Binding-site contacts:
Ligand atom O7 contacts residue LYS232 of chain 1.B at 4.5 Å.
Ligand atom O5 contacts residue LYS232 of chain 1.B at 3.7 Å.
Ligand atom O5 contacts residue ASN414 of chain 1.B at 2.4 Å (h-bond).
Ligand atom O6 contacts residue GLU233 of chain 1.B at 4.3 Å.
Ligand atom O4 contacts residue GLU415 of chain 1.B at 4.2 Å.
Ligand atom C1 contacts residue GLU233 of chain 1.B at 4.2 Å.
Ligand atom O6 contacts residue LEU100 of chain 1.B at 4.2 Å.
Ligand atom C8 contacts residue GLN75 of chain 1.B at 3.2 Å.
Ligand atom C1 contacts residue ASN414 of chain 1.B at 1.4 Å.
Ligand atom C1 contacts residue GLU415 of chain 1.B at 3.5 Å.
Ligand atom C2 contacts residue GLU415 of chain 1.B at 3.6 Å.
Ligand atom N2 contacts residue LYS232 of chain 1.B at 4.3 Å.
Ligand atom C4 contacts residue GLU233 of chain 1.B at 4.1 Å.
Ligand atom C7 contacts residue ASN414 of chain 1.B at 3.9 Å.
Ligand atom O5 contacts residue GLU233 of chain 1.B at 3.3 Å.
Ligand atom C5 contacts residue ASN414 of chain 1.B at 3.7 Å.
Ligand atom O3 contacts residue GLU415 of chain 1.B at 4.1 Å.
Ligand atom C1 contacts residue LYS232 of chain 1.B at 3.6 Å.
Ligand atom O6 contacts residue ARG231 of chain 1.B at 4.5 Å.
Ligand atom C5 contacts residue GLU415 of chain 1.B at 3.9 Å.
Ligand atom N2 contacts residue GLU415 of chain 1.B at 3.6 Å (salt-bridge).
Ligand atom C2 contacts residue LYS232 of chain 1.B at 3.8 Å.
Ligand atom O5 contacts residue GLU415 of chain 1.B at 4.3 Å.
Ligand atom C8 contacts residue LEU100 of chain 1.B at 3.4 Å (hydrophobic).
Ligand atom C4 contacts residue ASN414 of chain 1.B at 4.2 Å.
Ligand atom C7 contacts residue GLN75 of chain 1.B at 3.8 Å.
Ligand atom O7 contacts residue ASN414 of chain 1.B at 4.4 Å.
Ligand atom C4 contacts residue GLU415 of chain 1.B at 4.0 Å.
Ligand atom O6 contacts residue TYR103 of chain 1.B at 4.2 Å.
Ligand atom O7 contacts residue GLN75 of chain 1.B at 3.6 Å.
Ligand atom C2 contacts residue ASN414 of chain 1.B at 2.5 Å.
Ligand atom C3 contacts residue ASN414 of chain 1.B at 3.8 Å.
Ligand atom C6 contacts residue GLU233 of chain 1.B at 3.5 Å.
Ligand atom C5 contacts residue GLU233 of chain 1.B at 4.0 Å.
Ligand atom N2 contacts residue ASN414 of chain 1.B at 2.9 Å (h-bond).
Ligand atom C3 contacts residue GLU415 of chain 1.B at 3.1 Å.

A small-molecule ligand and the protein it binds are described below.
Small molecule (SMILES): CC(=O)N[C@H]1[C@H](O[C@H]2[C@H](O)[C@@H](NC(C)=O)CO[C@@H]2CO)O[C@H](CO)[C@@H](O[C@@H]2O[C@H](CO)[C@@H](O)[C@H](O[C@H]3O[C@H](CO)[C@@H](O)[C@H](O)[C@@H]3O)[C@@H]2O)[C@@H]1O

Sequence of chain 1.B:
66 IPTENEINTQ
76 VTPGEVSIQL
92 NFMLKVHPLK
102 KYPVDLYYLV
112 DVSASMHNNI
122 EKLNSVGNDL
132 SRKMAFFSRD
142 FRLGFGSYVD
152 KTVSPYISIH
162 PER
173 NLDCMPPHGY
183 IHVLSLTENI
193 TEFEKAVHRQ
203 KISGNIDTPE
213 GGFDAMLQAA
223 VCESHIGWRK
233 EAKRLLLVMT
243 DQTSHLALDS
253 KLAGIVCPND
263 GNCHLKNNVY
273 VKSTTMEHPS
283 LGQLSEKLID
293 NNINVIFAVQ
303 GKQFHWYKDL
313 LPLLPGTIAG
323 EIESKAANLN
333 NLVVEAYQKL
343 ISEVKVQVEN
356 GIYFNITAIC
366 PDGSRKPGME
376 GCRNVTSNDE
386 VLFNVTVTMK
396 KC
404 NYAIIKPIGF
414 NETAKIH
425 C